Sequence of chain 1.B:
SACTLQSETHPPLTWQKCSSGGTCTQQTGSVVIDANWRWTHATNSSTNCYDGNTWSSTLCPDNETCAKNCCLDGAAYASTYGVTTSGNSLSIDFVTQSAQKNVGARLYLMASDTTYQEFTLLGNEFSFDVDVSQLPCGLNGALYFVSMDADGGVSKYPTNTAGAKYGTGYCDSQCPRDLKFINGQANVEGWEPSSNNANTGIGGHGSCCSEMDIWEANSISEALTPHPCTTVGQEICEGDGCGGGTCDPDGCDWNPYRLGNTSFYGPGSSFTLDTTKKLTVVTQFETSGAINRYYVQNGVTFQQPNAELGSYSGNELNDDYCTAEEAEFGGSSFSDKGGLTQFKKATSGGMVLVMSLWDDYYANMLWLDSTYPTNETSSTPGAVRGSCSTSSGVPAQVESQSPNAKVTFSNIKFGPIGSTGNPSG

Binding-site contacts:
Ligand atom O2 contacts residue THR226 of chain 1.B at 3.8 Å.
Ligand atom C6 contacts residue TRP368 of chain 1.B at 3.6 Å (hydrophobic).
Ligand atom O4 contacts residue GLU217 of chain 1.B at 2.5 Å (salt-bridge).
Ligand atom C3 contacts residue TRP368 of chain 1.B at 3.8 Å (hydrophobic).
Ligand atom O2 contacts residue PHE330 of chain 1.B at 2.8 Å (h-bond).
Ligand atom O4 contacts residue GLY331 of chain 1.B at 3.9 Å.
Ligand atom C2 contacts residue TYR373 of chain 1.B at 3.8 Å (hydrophobic).
Ligand atom O4 contacts residue ASP251 of chain 1.B at 3.6 Å (salt-bridge).
Ligand atom O3 contacts residue HIS228 of chain 1.B at 2.8 Å (h-bond).
Ligand atom O3 contacts residue ARG259 of chain 1.B at 2.9 Å (salt-bridge).
Ligand atom S4 contacts residue ARG386 of chain 1.B at 3.7 Å.
Ligand atom C2 contacts residue PHE330 of chain 1.B at 3.8 Å (hydrophobic).
Ligand atom C2 contacts residue PRO250 of chain 1.B at 3.9 Å (hydrophobic).
Ligand atom C2 contacts residue HIS228 of chain 1.B at 3.8 Å.
Ligand atom C2 contacts residue ASP251 of chain 1.B at 3.3 Å.
Ligand atom S4 contacts residue TYR373 of chain 1.B at 3.7 Å.
Ligand atom O3 contacts residue ARG386 of chain 1.B at 3.0 Å (salt-bridge).
Ligand atom C3 contacts residue ARG386 of chain 1.B at 3.5 Å.
Ligand atom O4 contacts residue TRP368 of chain 1.B at 3.6 Å.
Ligand atom C4 contacts residue GLU217 of chain 1.B at 3.6 Å.
Ligand atom O2 contacts residue ASP251 of chain 1.B at 2.7 Å (salt-bridge).
Ligand atom O3 contacts residue ASP214 of chain 1.B at 3.1 Å (salt-bridge).
Ligand atom O4 contacts residue PHE330 of chain 1.B at 3.2 Å (h-bond).
Ligand atom C1 contacts residue TRP368 of chain 1.B at 3.8 Å (hydrophobic).
Ligand atom O6 contacts residue GLN175 of chain 1.B at 3.6 Å.
Ligand atom O3 contacts residue GLU217 of chain 1.B at 2.7 Å (salt-bridge).
Ligand atom C3 contacts residue ASP251 of chain 1.B at 3.7 Å.
Ligand atom C6 contacts residue PHE330 of chain 1.B at 3.6 Å (hydrophobic).
Ligand atom O5 contacts residue ARG386 of chain 1.B at 3.6 Å (salt-bridge).
Ligand atom C3 contacts residue ARG259 of chain 1.B at 4.0 Å.
Ligand atom C4 contacts residue TRP368 of chain 1.B at 3.9 Å (hydrophobic).
Ligand atom C5 contacts residue PHE330 of chain 1.B at 3.7 Å (hydrophobic).
Ligand atom O6 contacts residue TRP368 of chain 1.B at 3.6 Å.
Ligand atom C3 contacts residue GLU217 of chain 1.B at 3.3 Å.
Ligand atom C3 contacts residue GLY332 of chain 1.B at 3.9 Å.
Ligand atom O2 contacts residue TYR373 of chain 1.B at 3.8 Å.
Ligand atom C6 contacts residue ARG386 of chain 1.B at 3.8 Å.
Ligand atom O2 contacts residue ARG259 of chain 1.B at 3.6 Å.
Ligand atom C5 contacts residue TRP368 of chain 1.B at 3.5 Å (hydrophobic).
Ligand atom O6 contacts residue ARG386 of chain 1.B at 3.0 Å (salt-bridge).

This protein binds this small molecule.
Small molecule (SMILES): CO[C@@H]1O[C@H](CO)[C@@H](O[C@@H]2O[C@H](CO)[C@@H](S[C@@H]3O[C@H](CO)[C@@H](O[C@@H]4O[C@H](CO)[C@@H](O)[C@H](O)[C@H]4O)[C@H](O)[C@H]3O)[C@H](O)[C@H]2O)[C@H](O)[C@H]1O